Binding-site contacts:
Ligand atom N16 contacts residue ALA108 of chain 2.A at 3.3 Å.
Ligand atom C10 contacts residue 0U71 of chain 2.C at 2.3 Å.
Ligand atom C24 contacts residue 0U71 of chain 2.C at 0.1 Å.
Ligand atom C13 contacts residue 0U71 of chain 2.C at 0.5 Å.
Ligand atom O4 contacts residue LYS15 of chain 1.A at 2.5 Å (salt-bridge).
Ligand atom C23 contacts residue 0U71 of chain 2.C at 0.2 Å.
Ligand atom C15 contacts residue 0U71 of chain 2.C at 0.3 Å.
Ligand atom C12 contacts residue LYS15 of chain 1.A at 2.8 Å.
Ligand atom N17 contacts residue 0U71 of chain 2.C at 0.5 Å.
Ligand atom S3 contacts residue GLU54 of chain 1.A at 3.6 Å.
Ligand atom O4 contacts residue GLU54 of chain 1.A at 3.3 Å (salt-bridge).
Ligand atom C22 contacts residue 0U71 of chain 2.C at 0.2 Å.
Ligand atom O5 contacts residue LYS15 of chain 2.A at 2.2 Å (salt-bridge).
Ligand atom S3 contacts residue 0U71 of chain 2.C at 1.3 Å (h-bond).
Ligand atom CL2 contacts residue 0U71 of chain 2.C at 0.4 Å.
Ligand atom C7 contacts residue LYS15 of chain 1.A at 2.7 Å.
Ligand atom S3 contacts residue LYS15 of chain 2.A at 3.2 Å (salt-bridge).
Ligand atom C8 contacts residue 0U71 of chain 2.C at 3.5 Å.
Ligand atom C7 contacts residue 0U71 of chain 2.C at 2.4 Å.
Ligand atom N16 contacts residue 0U71 of chain 2.C at 0.3 Å (h-bond).
Ligand atom O5 contacts residue LYS15 of chain 1.A at 2.4 Å (salt-bridge).
Ligand atom O5 contacts residue 0U71 of chain 2.C at 0.2 Å (h-bond).
Ligand atom CL2 contacts residue THR119 of chain 1.A at 3.6 Å.
Ligand atom O14 contacts residue 0U71 of chain 2.C at 0.3 Å (h-bond).
Ligand atom C21 contacts residue 0U71 of chain 2.C at 0.2 Å.
Ligand atom C12 contacts residue 0U71 of chain 2.C at 1.7 Å.
Ligand atom O14 contacts residue LEU17 of chain 2.A at 3.5 Å.
Ligand atom S3 contacts residue LYS15 of chain 1.A at 1.6 Å (salt-bridge).
Ligand atom CL2 contacts residue SER117 of chain 1.A at 3.5 Å.
Ligand atom C7 contacts residue LYS15 of chain 2.A at 3.3 Å.
Ligand atom CL1 contacts residue 0U71 of chain 2.C at 0.4 Å.
Ligand atom C9 contacts residue 0U71 of chain 2.C at 3.6 Å.
Ligand atom O4 contacts residue 0U71 of chain 2.C at 2.3 Å (h-bond).
Ligand atom C20 contacts residue 0U71 of chain 2.C at 0.1 Å.
Ligand atom CL1 contacts residue SER117 of chain 2.A at 3.5 Å.
Ligand atom N16 contacts residue LEU17 of chain 1.A at 3.6 Å.
Ligand atom C19 contacts residue 0U71 of chain 2.C at 0.1 Å.
Ligand atom C11 contacts residue 0U71 of chain 2.C at 1.4 Å.
Ligand atom CL2 contacts residue THR118 of chain 1.A at 3.6 Å.
Ligand atom C12 contacts residue LYS15 of chain 2.A at 3.5 Å.

Sequence of chain 1.A:
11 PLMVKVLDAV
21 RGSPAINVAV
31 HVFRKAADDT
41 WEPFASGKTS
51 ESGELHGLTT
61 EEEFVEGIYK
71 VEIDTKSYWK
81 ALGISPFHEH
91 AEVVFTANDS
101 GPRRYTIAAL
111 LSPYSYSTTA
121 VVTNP

Sequence of chain 2.A:
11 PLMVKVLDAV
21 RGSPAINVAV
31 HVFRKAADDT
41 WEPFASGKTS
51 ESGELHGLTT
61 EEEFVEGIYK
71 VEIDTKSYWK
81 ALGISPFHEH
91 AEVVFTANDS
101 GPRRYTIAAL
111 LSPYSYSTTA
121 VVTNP

The small molecule below binds the protein below.
Small molecule (SMILES): O=S(=O)(F)c1cccc(-c2nnc(-c3cc(Cl)cc(Cl)c3)o2)c1